Binding-site contacts:
Ligand atom C2 contacts residue PHE32 of chain 2.A at 3.3 Å (hydrophobic).
Ligand atom N1 contacts residue LEU162 of chain 2.A at 4.1 Å.
Ligand atom C6 contacts residue LEU162 of chain 2.A at 3.6 Å (hydrophobic).
Ligand atom N6 contacts residue LEU162 of chain 2.A at 3.9 Å.
Ligand atom C4 contacts residue PHE32 of chain 2.A at 4.2 Å (hydrophobic).
Ligand atom C6 contacts residue PHE32 of chain 2.A at 4.1 Å (hydrophobic).
Ligand atom N1 contacts residue PHE32 of chain 2.A at 3.5 Å.
Ligand atom C4 contacts residue LEU162 of chain 2.A at 4.2 Å (hydrophobic).
Ligand atom N1 contacts residue LEU31 of chain 2.A at 4.1 Å.
Ligand atom N6 contacts residue PHE32 of chain 2.A at 3.9 Å.
Ligand atom N1 contacts residue LEU132 of chain 2.A at 4.2 Å.
Ligand atom N7 contacts residue LEU162 of chain 2.A at 4.0 Å.
Ligand atom C6 contacts residue LEU31 of chain 2.A at 3.9 Å (hydrophobic).
Ligand atom N6 contacts residue LEU31 of chain 2.A at 2.9 Å (h-bond).
Ligand atom C8 contacts residue LEU165 of chain 2.A at 3.8 Å (hydrophobic).
Ligand atom C2 contacts residue ARG33 of chain 2.A at 3.6 Å.
Ligand atom N1 contacts residue ARG33 of chain 2.A at 3.0 Å (salt-bridge).
Ligand atom N6 contacts residue ARG33 of chain 2.A at 4.2 Å.
Ligand atom C8 contacts residue ALA134 of chain 2.A at 3.9 Å (hydrophobic).
Ligand atom N6 contacts residue ILE30 of chain 2.A at 4.1 Å.
Ligand atom C4 contacts residue LEU132 of chain 2.A at 4.1 Å (hydrophobic).
Ligand atom C2 contacts residue LEU132 of chain 2.A at 3.6 Å (hydrophobic).
Ligand atom N3 contacts residue PHE32 of chain 2.A at 3.5 Å.
Ligand atom N9 contacts residue LEU132 of chain 2.A at 4.2 Å.
Ligand atom N7 contacts residue LEU165 of chain 2.A at 3.6 Å.
Ligand atom N3 contacts residue LEU132 of chain 2.A at 3.7 Å.
Ligand atom C5 contacts residue LEU162 of chain 2.A at 3.6 Å (hydrophobic).
Ligand atom N9 contacts residue ALA134 of chain 2.A at 4.0 Å.
Ligand atom C6 contacts residue ARG33 of chain 2.A at 4.1 Å.

Sequence of chain 2.A:
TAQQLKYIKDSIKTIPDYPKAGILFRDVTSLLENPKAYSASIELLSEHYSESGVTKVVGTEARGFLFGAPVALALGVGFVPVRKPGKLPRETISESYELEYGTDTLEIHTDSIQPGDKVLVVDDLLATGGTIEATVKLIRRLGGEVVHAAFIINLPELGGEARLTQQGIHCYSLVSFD

This small molecule binds to this protein.
Small molecule (SMILES): Nc1ncnc2[nH]cnc12